Sequence of chain 1.B:
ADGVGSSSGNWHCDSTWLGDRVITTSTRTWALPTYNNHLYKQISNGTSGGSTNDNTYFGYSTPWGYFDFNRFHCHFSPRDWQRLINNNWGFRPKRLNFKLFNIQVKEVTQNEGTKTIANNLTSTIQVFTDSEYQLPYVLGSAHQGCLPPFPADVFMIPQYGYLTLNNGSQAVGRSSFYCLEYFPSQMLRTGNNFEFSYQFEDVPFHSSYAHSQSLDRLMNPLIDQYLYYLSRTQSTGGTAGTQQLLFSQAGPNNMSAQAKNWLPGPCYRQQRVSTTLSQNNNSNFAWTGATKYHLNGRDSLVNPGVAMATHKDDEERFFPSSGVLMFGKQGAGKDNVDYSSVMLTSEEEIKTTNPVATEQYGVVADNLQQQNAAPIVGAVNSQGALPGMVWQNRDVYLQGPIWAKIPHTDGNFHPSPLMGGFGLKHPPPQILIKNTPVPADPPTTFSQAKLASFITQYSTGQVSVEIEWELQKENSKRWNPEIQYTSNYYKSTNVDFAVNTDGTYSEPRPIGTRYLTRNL

Binding-site contacts:
Ligand atom O3 contacts residue ASN254 of chain 1.L at 3.8 Å.
Ligand atom C3 contacts residue TRP287 of chain 1.B at 4.3 Å (hydrophobic).
Ligand atom O2 contacts residue THR52 of chain 1.B at 4.4 Å.
Ligand atom O5 contacts residue TRP287 of chain 1.B at 3.3 Å.
Ligand atom C6 contacts residue TRP287 of chain 1.B at 3.8 Å (hydrophobic).
Ligand atom O4 contacts residue TRP287 of chain 1.B at 2.1 Å.
Ligand atom O2 contacts residue SER256 of chain 1.L at 4.0 Å.
Ligand atom O2 contacts residue ASN55 of chain 1.B at 3.5 Å (h-bond).
Ligand atom C4 contacts residue TRP287 of chain 1.B at 3.4 Å (hydrophobic).
Ligand atom C2 contacts residue TRP287 of chain 1.B at 3.8 Å (hydrophobic).
Ligand atom O3 contacts residue ALA257 of chain 1.L at 4.5 Å.
Ligand atom O1 contacts residue TRP287 of chain 1.B at 3.0 Å (h-bond).
Ligand atom O2 contacts residue ASN254 of chain 1.L at 4.0 Å.
Ligand atom O3 contacts residue TRP287 of chain 1.B at 3.8 Å.
Ligand atom C5 contacts residue TRP287 of chain 1.B at 3.9 Å (hydrophobic).
Ligand atom C1 contacts residue TRP287 of chain 1.B at 3.8 Å (hydrophobic).
Ligand atom C3 contacts residue ASN254 of chain 1.L at 4.1 Å.

Sequence of chain 1.L:
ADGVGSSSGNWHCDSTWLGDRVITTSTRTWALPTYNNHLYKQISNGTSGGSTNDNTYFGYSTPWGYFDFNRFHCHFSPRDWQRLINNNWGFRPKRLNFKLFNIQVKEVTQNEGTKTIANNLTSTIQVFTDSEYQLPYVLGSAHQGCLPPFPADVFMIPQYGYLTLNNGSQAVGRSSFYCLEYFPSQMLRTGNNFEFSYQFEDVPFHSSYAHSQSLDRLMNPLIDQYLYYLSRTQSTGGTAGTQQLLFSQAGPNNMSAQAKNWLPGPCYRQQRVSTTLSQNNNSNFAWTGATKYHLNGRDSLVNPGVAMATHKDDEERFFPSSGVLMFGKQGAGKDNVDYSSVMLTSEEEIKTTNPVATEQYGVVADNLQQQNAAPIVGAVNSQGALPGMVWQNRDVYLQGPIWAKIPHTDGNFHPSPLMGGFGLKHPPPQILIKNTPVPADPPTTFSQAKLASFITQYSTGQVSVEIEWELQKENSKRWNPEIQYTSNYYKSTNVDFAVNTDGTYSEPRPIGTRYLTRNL

The small molecule below binds the protein below.
Small molecule (SMILES): OC[C@H]1O[C@@H](O)[C@H](O)[C@@H](O)[C@H]1O